The small molecule below binds the protein below.
Small molecule (SMILES): CO[C@@H](C(=O)N1Cc2[nH]nc(NC(=O)c3ccc(N4CCN(C)CC4)cc3)c2C1)c1ccccc1

Binding-site contacts:
Ligand atom C35 contacts residue ALA155 of chain 1.A at 3.3 Å (hydrophobic).
Ligand atom C3 contacts residue LEU109 of chain 1.A at 3.6 Å (hydrophobic).
Ligand atom O26 contacts residue LYS60 of chain 1.A at 3.1 Å (salt-bridge).
Ligand atom C14 contacts residue LEU158 of chain 1.A at 3.7 Å (hydrophobic).
Ligand atom N4 contacts residue GLU107 of chain 1.A at 3.4 Å (salt-bridge).
Ligand atom N4 contacts residue LEU109 of chain 1.A at 2.8 Å (h-bond).
Ligand atom C6 contacts residue LEU109 of chain 1.A at 3.5 Å (hydrophobic).
Ligand atom C18 contacts residue TYR298 of chain 1.A at 3.6 Å (hydrophobic).
Ligand atom O8 contacts residue ILE37 of chain 1.A at 3.9 Å.
Ligand atom O34 contacts residue LYS60 of chain 1.A at 3.3 Å (salt-bridge).
Ligand atom O26 contacts residue MET106 of chain 1.A at 3.8 Å.
Ligand atom N5 contacts residue LEU109 of chain 1.A at 2.9 Å (h-bond).
Ligand atom C9 contacts residue LEU109 of chain 1.A at 3.5 Å (hydrophobic).
Ligand atom C23 contacts residue GLY110 of chain 1.A at 3.3 Å.
Ligand atom C19 contacts residue GLY111 of chain 1.A at 3.5 Å.
Ligand atom N2 contacts residue ALA58 of chain 1.A at 3.4 Å.
Ligand atom C7 contacts residue LEU109 of chain 1.A at 3.6 Å (hydrophobic).
Ligand atom C35 contacts residue ASN156 of chain 1.A at 3.9 Å.
Ligand atom N2 contacts residue GLU107 of chain 1.A at 2.7 Å (salt-bridge).
Ligand atom N1 contacts residue LEU158 of chain 1.A at 3.9 Å.
Ligand atom C33 contacts residue ASP169 of chain 1.A at 3.9 Å.
Ligand atom C10 contacts residue TYR108 of chain 1.A at 3.5 Å (hydrophobic).
Ligand atom N20 contacts residue GLY110 of chain 1.A at 3.7 Å.
Ligand atom N2 contacts residue LEU109 of chain 1.A at 3.5 Å (h-bond).
Ligand atom C19 contacts residue TYR298 of chain 1.A at 3.5 Å (hydrophobic).
Ligand atom C6 contacts residue ILE37 of chain 1.A at 3.5 Å (hydrophobic).
Ligand atom C9 contacts residue TYR108 of chain 1.A at 3.4 Å (hydrophobic).
Ligand atom C21 contacts residue GLY110 of chain 1.A at 3.2 Å.
Ligand atom C15 contacts residue LEU158 of chain 1.A at 3.7 Å (hydrophobic).
Ligand atom C19 contacts residue GLY112 of chain 1.A at 3.9 Å.
Ligand atom N4 contacts residue TYR108 of chain 1.A at 3.8 Å.
Ligand atom N5 contacts residue ILE37 of chain 1.A at 3.7 Å.
Ligand atom C13 contacts residue GLU107 of chain 1.A at 3.7 Å.
Ligand atom C33 contacts residue ASN156 of chain 1.A at 3.6 Å.
Ligand atom C13 contacts residue ALA58 of chain 1.A at 3.7 Å (hydrophobic).
Ligand atom C11 contacts residue GLY112 of chain 1.A at 3.7 Å.
Ligand atom N4 contacts residue ALA58 of chain 1.A at 3.8 Å.
Ligand atom C9 contacts residue ILE37 of chain 1.A at 3.5 Å (hydrophobic).
Ligand atom C36 contacts residue LYS60 of chain 1.A at 3.9 Å.
Ligand atom C7 contacts residue ILE37 of chain 1.A at 3.7 Å (hydrophobic).

Sequence of chain 1.A:
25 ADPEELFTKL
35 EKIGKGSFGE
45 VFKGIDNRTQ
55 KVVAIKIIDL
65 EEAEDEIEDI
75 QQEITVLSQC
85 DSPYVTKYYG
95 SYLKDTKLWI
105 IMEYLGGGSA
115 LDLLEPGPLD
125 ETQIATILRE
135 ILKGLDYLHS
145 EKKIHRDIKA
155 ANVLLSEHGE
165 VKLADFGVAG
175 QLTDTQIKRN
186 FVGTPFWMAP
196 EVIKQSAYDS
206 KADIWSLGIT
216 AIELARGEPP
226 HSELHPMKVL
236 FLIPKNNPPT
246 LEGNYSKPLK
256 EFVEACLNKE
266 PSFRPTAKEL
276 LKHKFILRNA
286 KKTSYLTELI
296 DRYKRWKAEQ